Sequence of chain 1.B:
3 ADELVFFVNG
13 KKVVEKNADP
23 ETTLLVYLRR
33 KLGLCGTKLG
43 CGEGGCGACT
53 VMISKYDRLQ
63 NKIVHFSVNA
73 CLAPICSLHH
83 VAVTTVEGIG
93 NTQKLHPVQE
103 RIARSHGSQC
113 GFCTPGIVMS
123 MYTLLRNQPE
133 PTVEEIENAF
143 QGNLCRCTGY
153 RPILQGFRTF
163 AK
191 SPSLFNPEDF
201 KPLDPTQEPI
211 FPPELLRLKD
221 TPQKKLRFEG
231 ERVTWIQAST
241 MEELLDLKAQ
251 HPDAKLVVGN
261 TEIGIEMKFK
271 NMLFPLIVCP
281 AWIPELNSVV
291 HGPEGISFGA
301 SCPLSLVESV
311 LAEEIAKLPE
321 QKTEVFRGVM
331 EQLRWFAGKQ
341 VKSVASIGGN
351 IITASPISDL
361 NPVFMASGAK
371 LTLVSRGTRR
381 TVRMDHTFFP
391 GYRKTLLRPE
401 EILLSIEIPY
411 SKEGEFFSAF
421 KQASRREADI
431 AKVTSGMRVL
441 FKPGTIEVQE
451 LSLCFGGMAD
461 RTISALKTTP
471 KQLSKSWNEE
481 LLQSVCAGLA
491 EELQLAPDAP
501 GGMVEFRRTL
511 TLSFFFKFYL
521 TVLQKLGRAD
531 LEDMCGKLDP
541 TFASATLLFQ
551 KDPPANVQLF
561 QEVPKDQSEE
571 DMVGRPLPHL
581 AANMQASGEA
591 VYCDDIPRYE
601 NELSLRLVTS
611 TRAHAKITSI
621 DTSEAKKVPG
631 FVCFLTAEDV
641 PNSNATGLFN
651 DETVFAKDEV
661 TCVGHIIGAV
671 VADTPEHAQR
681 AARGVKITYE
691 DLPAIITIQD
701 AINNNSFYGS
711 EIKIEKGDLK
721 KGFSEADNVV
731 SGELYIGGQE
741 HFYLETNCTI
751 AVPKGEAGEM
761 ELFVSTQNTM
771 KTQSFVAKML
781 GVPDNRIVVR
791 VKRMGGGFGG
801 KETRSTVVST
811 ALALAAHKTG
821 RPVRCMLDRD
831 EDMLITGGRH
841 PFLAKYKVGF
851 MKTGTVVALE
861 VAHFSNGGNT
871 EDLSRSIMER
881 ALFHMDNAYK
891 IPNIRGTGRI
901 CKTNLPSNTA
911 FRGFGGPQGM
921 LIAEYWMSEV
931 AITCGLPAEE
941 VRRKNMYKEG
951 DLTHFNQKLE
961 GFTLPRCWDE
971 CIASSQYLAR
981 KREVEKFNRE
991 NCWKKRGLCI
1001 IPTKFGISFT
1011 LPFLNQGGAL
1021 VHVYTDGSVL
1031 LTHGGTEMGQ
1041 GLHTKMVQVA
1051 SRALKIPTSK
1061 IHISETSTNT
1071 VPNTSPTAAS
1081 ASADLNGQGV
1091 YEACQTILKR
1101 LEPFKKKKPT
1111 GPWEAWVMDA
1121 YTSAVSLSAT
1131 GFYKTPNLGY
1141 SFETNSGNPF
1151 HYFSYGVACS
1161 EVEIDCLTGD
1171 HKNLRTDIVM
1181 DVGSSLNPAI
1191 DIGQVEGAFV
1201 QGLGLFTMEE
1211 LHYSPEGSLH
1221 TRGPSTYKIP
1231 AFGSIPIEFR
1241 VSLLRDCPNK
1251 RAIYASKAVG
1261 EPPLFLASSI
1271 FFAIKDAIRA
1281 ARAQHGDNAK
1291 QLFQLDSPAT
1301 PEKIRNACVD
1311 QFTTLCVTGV

The protein below binds the small molecule below.
Small molecule (SMILES): O=c1[nH]c(=O)c2[nH]c(=O)[nH]c2[nH]1

Binding-site contacts:
Ligand atom C5 contacts residue GLU802 of chain 1.B at 3.7 Å.
Ligand atom N1 contacts residue PHE914 of chain 1.B at 3.4 Å.
Ligand atom O11 contacts residue THR1010 of chain 1.B at 3.4 Å (h-bond).
Ligand atom N1 contacts residue PHE1009 of chain 1.B at 3.5 Å.
Ligand atom O24 contacts residue GLU802 of chain 1.B at 3.6 Å (salt-bridge).
Ligand atom C5 contacts residue ALA1079 of chain 1.B at 3.8 Å (hydrophobic).
Ligand atom C8 contacts residue ALA1079 of chain 1.B at 3.4 Å (hydrophobic).
Ligand atom N3 contacts residue ALA1079 of chain 1.B at 3.5 Å.
Ligand atom C2 contacts residue ALA1079 of chain 1.B at 3.7 Å (hydrophobic).
Ligand atom C6 contacts residue GLU802 of chain 1.B at 3.8 Å.
Ligand atom N7 contacts residue ALA1079 of chain 1.B at 3.8 Å.
Ligand atom O11 contacts residue SER1008 of chain 1.B at 3.6 Å.
Ligand atom O13 contacts residue PHE1009 of chain 1.B at 3.6 Å.
Ligand atom O13 contacts residue PHE914 of chain 1.B at 3.7 Å.
Ligand atom C4 contacts residue ALA1079 of chain 1.B at 3.5 Å (hydrophobic).
Ligand atom C8 contacts residue GLU802 of chain 1.B at 3.5 Å.
Ligand atom C4 contacts residue GLU1261 of chain 1.B at 3.9 Å.
Ligand atom O24 contacts residue GLU1261 of chain 1.B at 3.6 Å (salt-bridge).
Ligand atom O11 contacts residue ARG880 of chain 1.B at 2.9 Å (salt-bridge).
Ligand atom C6 contacts residue PHE914 of chain 1.B at 3.4 Å (hydrophobic).
Ligand atom O13 contacts residue GLU802 of chain 1.B at 2.7 Å (salt-bridge).
Ligand atom C4 contacts residue PHE914 of chain 1.B at 3.2 Å (hydrophobic).
Ligand atom O11 contacts residue PHE914 of chain 1.B at 3.9 Å.
Ligand atom N9 contacts residue ALA1079 of chain 1.B at 3.3 Å (h-bond).
Ligand atom C2 contacts residue ARG880 of chain 1.B at 3.8 Å.
Ligand atom N7 contacts residue GLU802 of chain 1.B at 2.6 Å (salt-bridge).
Ligand atom C6 contacts residue PHE1009 of chain 1.B at 3.6 Å (hydrophobic).
Ligand atom N3 contacts residue ARG880 of chain 1.B at 3.5 Å (salt-bridge).
Ligand atom O11 contacts residue PHE1009 of chain 1.B at 3.7 Å.
Ligand atom C8 contacts residue ALA1078 of chain 1.B at 3.9 Å (hydrophobic).
Ligand atom N9 contacts residue PHE914 of chain 1.B at 3.4 Å.
Ligand atom N7 contacts residue PHE914 of chain 1.B at 3.4 Å.
Ligand atom C8 contacts residue GLU1261 of chain 1.B at 3.5 Å.
Ligand atom C5 contacts residue PHE914 of chain 1.B at 3.3 Å (hydrophobic).
Ligand atom N7 contacts residue ALA1078 of chain 1.B at 3.5 Å.
Ligand atom N9 contacts residue GLU1261 of chain 1.B at 2.7 Å (salt-bridge).
Ligand atom N3 contacts residue PHE914 of chain 1.B at 3.4 Å.
Ligand atom C8 contacts residue PHE914 of chain 1.B at 3.5 Å (hydrophobic).
Ligand atom C2 contacts residue PHE914 of chain 1.B at 3.5 Å (hydrophobic).
Ligand atom O24 contacts residue ALA910 of chain 1.B at 3.9 Å.